Sequence of chain 1.B:
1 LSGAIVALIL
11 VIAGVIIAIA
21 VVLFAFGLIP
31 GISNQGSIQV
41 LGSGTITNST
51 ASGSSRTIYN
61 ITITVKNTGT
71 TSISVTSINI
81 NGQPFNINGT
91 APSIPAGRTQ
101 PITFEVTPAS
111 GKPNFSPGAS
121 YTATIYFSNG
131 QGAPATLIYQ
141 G

Binding-site contacts:
Ligand atom C8 contacts residue TYR59 of chain 1.B at 3.2 Å (hydrophobic).
Ligand atom C8 contacts residue ASN114 of chain 1.B at 4.1 Å.
Ligand atom C7 contacts residue SER55 of chain 1.B at 4.3 Å.
Ligand atom C7 contacts residue TYR59 of chain 1.B at 3.3 Å (hydrophobic).
Ligand atom O1S6 contacts residue SER52 of chain 1.B at 3.3 Å (h-bond).
Ligand atom C5 contacts residue THR50 of chain 1.B at 3.4 Å.
Ligand atom C8 contacts residue THR50 of chain 1.B at 3.7 Å.
Ligand atom O7 contacts residue ASN48 of chain 1.B at 3.6 Å (h-bond).
Ligand atom C7 contacts residue ASN48 of chain 1.B at 3.4 Å.
Ligand atom O1S6 contacts residue GLY53 of chain 1.B at 3.8 Å.
Ligand atom C4 contacts residue ASN48 of chain 1.B at 4.3 Å.
Ligand atom C6 contacts residue GLY53 of chain 1.B at 3.8 Å.
Ligand atom N2 contacts residue TYR139 of chain 1.B at 3.9 Å.
Ligand atom C6 contacts residue SER52 of chain 1.B at 4.0 Å.
Ligand atom O7 contacts residue TYR59 of chain 1.B at 2.6 Å (h-bond).
Ligand atom C3 contacts residue ASN48 of chain 1.B at 3.8 Å.
Ligand atom C8 contacts residue THR57 of chain 1.B at 3.9 Å.
Ligand atom C5 contacts residue ASN48 of chain 1.B at 3.7 Å.
Ligand atom C8 contacts residue ARG56 of chain 1.B at 4.4 Å.
Ligand atom N2 contacts residue ASN48 of chain 1.B at 2.8 Å (h-bond).
Ligand atom C8 contacts residue TYR139 of chain 1.B at 3.5 Å (hydrophobic).
Ligand atom C7 contacts residue GLY53 of chain 1.B at 4.2 Å.
Ligand atom C8 contacts residue GLY53 of chain 1.B at 3.5 Å.
Ligand atom C7 contacts residue THR57 of chain 1.B at 3.8 Å.
Ligand atom C8 contacts residue ASN48 of chain 1.B at 4.4 Å.
Ligand atom O5 contacts residue ASN48 of chain 1.B at 2.4 Å (h-bond).
Ligand atom O7 contacts residue THR57 of chain 1.B at 3.2 Å.
Ligand atom O6 contacts residue SER52 of chain 1.B at 4.3 Å.
Ligand atom C2 contacts residue ASN48 of chain 1.B at 2.5 Å.
Ligand atom O5 contacts residue THR50 of chain 1.B at 3.4 Å.
Ligand atom O3 contacts residue LYS112 of chain 1.B at 4.1 Å.
Ligand atom C8 contacts residue SER55 of chain 1.B at 2.9 Å.
Ligand atom C6 contacts residue THR50 of chain 1.B at 3.5 Å.
Ligand atom C1 contacts residue ASN48 of chain 1.B at 1.5 Å.
Ligand atom N2 contacts residue GLY53 of chain 1.B at 3.8 Å.
Ligand atom C1 contacts residue THR50 of chain 1.B at 4.0 Å.
Ligand atom C7 contacts residue TYR139 of chain 1.B at 4.0 Å (hydrophobic).
Ligand atom C8 contacts residue PHE115 of chain 1.B at 3.9 Å (hydrophobic).

A small-molecule ligand and the protein it binds are described below.
Small molecule (SMILES): CC(=O)N[C@H]1[C@H](O[C@H]2[C@H](O)[C@@H](NC(C)=O)CO[C@@H]2CO)O[C@H](CO)[C@@H](O)[C@@H]1O[C@@H]1O[C@H](CS(=O)(=O)O)[C@@H](O)[C@H](O)[C@H]1O